A small-molecule ligand and the protein it binds are described below.
Small molecule (SMILES): CC(=O)N[C@H]1[C@H](O[C@H]2[C@H](O)[C@@H](NC(C)=O)CO[C@@H]2CO)O[C@H](CO)[C@@H](O)[C@@H]1O

Sequence of chain 1.A:
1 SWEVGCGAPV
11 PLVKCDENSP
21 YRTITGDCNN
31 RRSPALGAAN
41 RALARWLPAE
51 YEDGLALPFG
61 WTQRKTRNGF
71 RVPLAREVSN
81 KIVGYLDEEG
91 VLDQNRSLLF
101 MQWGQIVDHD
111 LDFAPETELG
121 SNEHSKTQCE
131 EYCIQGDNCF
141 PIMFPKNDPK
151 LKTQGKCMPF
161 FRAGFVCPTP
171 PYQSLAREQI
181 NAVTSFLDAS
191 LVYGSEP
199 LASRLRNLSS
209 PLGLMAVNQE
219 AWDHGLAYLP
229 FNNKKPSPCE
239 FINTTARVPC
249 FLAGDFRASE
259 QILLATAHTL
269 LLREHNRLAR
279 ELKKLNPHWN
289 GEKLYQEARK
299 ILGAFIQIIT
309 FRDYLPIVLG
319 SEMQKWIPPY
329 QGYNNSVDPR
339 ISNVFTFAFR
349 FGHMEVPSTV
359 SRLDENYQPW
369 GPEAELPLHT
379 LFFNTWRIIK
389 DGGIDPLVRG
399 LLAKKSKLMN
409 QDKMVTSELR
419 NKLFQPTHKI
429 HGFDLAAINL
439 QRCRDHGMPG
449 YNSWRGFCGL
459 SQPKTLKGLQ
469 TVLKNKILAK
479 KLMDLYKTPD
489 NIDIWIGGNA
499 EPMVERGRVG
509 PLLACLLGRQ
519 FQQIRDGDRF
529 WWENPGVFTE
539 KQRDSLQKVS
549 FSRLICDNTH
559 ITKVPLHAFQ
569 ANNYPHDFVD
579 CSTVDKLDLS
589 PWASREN

Binding-site contacts:
Ligand atom C7 contacts residue ASN241 of chain 1.A at 3.4 Å.
Ligand atom O6 contacts residue ASN241 of chain 1.A at 4.4 Å.
Ligand atom O6 contacts residue ALA244 of chain 1.A at 3.2 Å.
Ligand atom N2 contacts residue ASN241 of chain 1.A at 3.0 Å (h-bond).
Ligand atom C1 contacts residue ASN241 of chain 1.A at 1.5 Å.
Ligand atom C5 contacts residue ASN241 of chain 1.A at 3.5 Å.
Ligand atom O3 contacts residue TRP384 of chain 1.A at 3.8 Å.
Ligand atom C2 contacts residue TRP384 of chain 1.A at 3.8 Å (hydrophobic).
Ligand atom C4 contacts residue TRP384 of chain 1.A at 4.1 Å (hydrophobic).
Ligand atom C6 contacts residue TRP384 of chain 1.A at 4.4 Å (hydrophobic).
Ligand atom C3 contacts residue TRP384 of chain 1.A at 4.2 Å (hydrophobic).
Ligand atom O5 contacts residue TRP384 of chain 1.A at 3.8 Å.
Ligand atom O7 contacts residue ILE240 of chain 1.A at 4.0 Å.
Ligand atom O6 contacts residue TRP384 of chain 1.A at 3.2 Å.
Ligand atom O7 contacts residue TRP384 of chain 1.A at 4.2 Å.
Ligand atom C1 contacts residue TRP384 of chain 1.A at 4.0 Å (hydrophobic).
Ligand atom C3 contacts residue ASN241 of chain 1.A at 3.7 Å.
Ligand atom C5 contacts residue ALA244 of chain 1.A at 3.9 Å (hydrophobic).
Ligand atom C8 contacts residue LYS388 of chain 1.A at 3.7 Å.
Ligand atom C6 contacts residue THR243 of chain 1.A at 4.4 Å.
Ligand atom C2 contacts residue ASN241 of chain 1.A at 2.4 Å.
Ligand atom O7 contacts residue ASN241 of chain 1.A at 3.2 Å (h-bond).
Ligand atom C6 contacts residue ALA244 of chain 1.A at 3.6 Å (hydrophobic).
Ligand atom C1 contacts residue ALA244 of chain 1.A at 3.8 Å (hydrophobic).
Ligand atom C5 contacts residue THR243 of chain 1.A at 4.1 Å.
Ligand atom O5 contacts residue ASN241 of chain 1.A at 2.2 Å (h-bond).
Ligand atom O5 contacts residue ALA244 of chain 1.A at 3.0 Å.
Ligand atom C4 contacts residue ASN241 of chain 1.A at 4.1 Å.
Ligand atom O6 contacts residue LYS388 of chain 1.A at 4.2 Å.